Sequence of chain 38.B:
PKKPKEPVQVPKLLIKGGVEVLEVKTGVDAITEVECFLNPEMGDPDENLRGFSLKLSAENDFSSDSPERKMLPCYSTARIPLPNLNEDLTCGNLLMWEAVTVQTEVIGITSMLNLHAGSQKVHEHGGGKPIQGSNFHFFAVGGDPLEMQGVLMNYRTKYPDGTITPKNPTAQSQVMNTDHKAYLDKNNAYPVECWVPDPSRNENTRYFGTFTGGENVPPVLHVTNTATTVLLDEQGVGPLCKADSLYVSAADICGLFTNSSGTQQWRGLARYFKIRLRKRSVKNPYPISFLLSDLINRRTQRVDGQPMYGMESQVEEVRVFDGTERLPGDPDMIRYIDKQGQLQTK

Sequence of chain 38.D:
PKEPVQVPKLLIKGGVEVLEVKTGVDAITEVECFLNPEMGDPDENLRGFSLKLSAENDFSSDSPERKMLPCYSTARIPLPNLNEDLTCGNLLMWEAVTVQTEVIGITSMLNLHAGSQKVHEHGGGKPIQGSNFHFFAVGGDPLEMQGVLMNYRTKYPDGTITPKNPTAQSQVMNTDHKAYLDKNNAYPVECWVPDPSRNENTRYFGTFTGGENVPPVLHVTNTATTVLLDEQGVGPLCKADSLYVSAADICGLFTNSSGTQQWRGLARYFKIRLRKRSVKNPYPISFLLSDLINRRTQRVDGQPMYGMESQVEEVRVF

A protein and the small-molecule ligand that binds it are described below.
Small molecule (SMILES): CC(=O)N[C@H]1[C@H]([C@H](O)[C@H](O)CO)O[C@@](O[C@H](CO)[C@@H](O)[C@@H]2O[C@@H](C(=O)O)C[C@H](O)[C@H]2NC(C)=O)(C(=O)O)C[C@@H]1O

Sequence of chain 38.C:
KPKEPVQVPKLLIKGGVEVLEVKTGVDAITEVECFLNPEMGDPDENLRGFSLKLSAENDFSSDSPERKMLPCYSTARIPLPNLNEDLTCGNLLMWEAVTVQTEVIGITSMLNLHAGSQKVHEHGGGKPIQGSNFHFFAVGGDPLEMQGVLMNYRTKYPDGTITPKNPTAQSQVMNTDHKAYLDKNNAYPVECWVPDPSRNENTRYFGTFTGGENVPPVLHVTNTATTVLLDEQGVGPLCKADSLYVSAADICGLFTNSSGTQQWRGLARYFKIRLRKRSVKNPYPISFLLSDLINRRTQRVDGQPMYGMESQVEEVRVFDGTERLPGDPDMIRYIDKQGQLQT

Binding-site contacts:
Ligand atom O1A contacts residue LYS68 of chain 38.C at 2.8 Å.
Ligand atom C1 contacts residue ASN272 of chain 38.C at 4.1 Å.
Ligand atom C10 contacts residue ASN272 of chain 38.C at 3.9 Å.
Ligand atom C11 contacts residue PHE65 of chain 38.C at 3.4 Å (hydrophobic).
Ligand atom C8 contacts residue GLN278 of chain 38.C at 3.6 Å.
Ligand atom C10 contacts residue GLN278 of chain 38.C at 4.0 Å.
Ligand atom C11 contacts residue PHE75 of chain 38.D at 3.3 Å (hydrophobic).
Ligand atom O9 contacts residue LYS68 of chain 38.C at 2.9 Å (salt-bridge).
Ligand atom C11 contacts residue HIS138 of chain 38.B at 3.1 Å.
Ligand atom C1 contacts residue THR276 of chain 38.C at 3.2 Å.
Ligand atom C1 contacts residue SER274 of chain 38.C at 4.1 Å.
Ligand atom C5 contacts residue ASN272 of chain 38.C at 4.2 Å.
Ligand atom C11 contacts residue SER274 of chain 38.C at 4.1 Å.
Ligand atom N5 contacts residue ASN272 of chain 38.C at 3.2 Å (h-bond).
Ligand atom O1B contacts residue SER274 of chain 38.C at 2.9 Å (h-bond).
Ligand atom O9 contacts residue LEU67 of chain 38.C at 3.4 Å.
Ligand atom C11 contacts residue GLN278 of chain 38.C at 3.5 Å.
Ligand atom C6 contacts residue LYS68 of chain 38.C at 4.2 Å.
Ligand atom O8 contacts residue GLN278 of chain 38.C at 3.4 Å (h-bond).
Ligand atom C10 contacts residue PHE75 of chain 38.D at 4.1 Å (hydrophobic).
Ligand atom N5 contacts residue GLN278 of chain 38.C at 3.7 Å.
Ligand atom O1A contacts residue ASN272 of chain 38.C at 3.6 Å (h-bond).
Ligand atom O8 contacts residue ASN272 of chain 38.C at 3.4 Å (h-bond).
Ligand atom O1B contacts residue LYS68 of chain 38.C at 3.9 Å.
Ligand atom O7 contacts residue LEU62 of chain 38.C at 4.0 Å.
Ligand atom C11 contacts residue THR276 of chain 38.C at 3.3 Å.
Ligand atom O1A contacts residue THR276 of chain 38.C at 2.3 Å (h-bond).
Ligand atom O9 contacts residue GLN278 of chain 38.C at 3.9 Å.
Ligand atom O8 contacts residue LYS68 of chain 38.C at 3.4 Å.
Ligand atom O8 contacts residue THR276 of chain 38.C at 3.6 Å.
Ligand atom C1 contacts residue LYS68 of chain 38.C at 3.6 Å.
Ligand atom O10 contacts residue PHE75 of chain 38.D at 3.8 Å.
Ligand atom C11 contacts residue ASN272 of chain 38.C at 3.6 Å.
Ligand atom C7 contacts residue GLN278 of chain 38.C at 3.8 Å.
Ligand atom C9 contacts residue LEU67 of chain 38.C at 4.1 Å (hydrophobic).
Ligand atom C11 contacts residue PHE270 of chain 38.C at 3.8 Å (hydrophobic).
Ligand atom O1B contacts residue THR276 of chain 38.C at 3.5 Å (h-bond).
Ligand atom C9 contacts residue LYS68 of chain 38.C at 3.8 Å.
Ligand atom C6 contacts residue ASN272 of chain 38.C at 3.7 Å.
Ligand atom C9 contacts residue GLN278 of chain 38.C at 3.1 Å.